A protein and the small-molecule ligand that binds it are described below.
Small molecule (SMILES): CC(C)(CO[P](=O)(O)O[P](=O)(O)OC[C@H]1O[C@@H](n2cnc3c(N)ncnc32)[C@H](O)[C@@H]1OP(=O)(O)O)[C@@H](O)C(=O)NCCC(=O)NCCSC(=O)Cc1ccccc1

Sequence of chain 1.A:
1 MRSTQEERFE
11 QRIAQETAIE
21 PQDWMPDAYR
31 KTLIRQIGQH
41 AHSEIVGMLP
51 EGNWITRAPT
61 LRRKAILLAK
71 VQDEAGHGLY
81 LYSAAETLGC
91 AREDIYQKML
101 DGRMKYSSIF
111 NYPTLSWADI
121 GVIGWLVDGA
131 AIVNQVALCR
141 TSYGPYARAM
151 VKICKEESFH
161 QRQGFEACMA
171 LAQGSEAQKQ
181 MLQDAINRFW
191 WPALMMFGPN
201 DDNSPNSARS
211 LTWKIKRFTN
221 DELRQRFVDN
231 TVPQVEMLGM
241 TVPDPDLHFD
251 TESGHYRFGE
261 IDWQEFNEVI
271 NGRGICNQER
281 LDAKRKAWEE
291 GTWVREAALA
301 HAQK

Binding-site contacts:
Ligand atom O4A contacts residue ARG35 of chain 1.A at 2.9 Å (salt-bridge).
Ligand atom O8A contacts residue ASN206 of chain 1.A at 3.0 Å (h-bond).
Ligand atom O5P contacts residue HIS40 of chain 1.A at 3.4 Å.
Ligand atom C2A contacts residue ILE270 of chain 1.A at 3.4 Å (hydrophobic).
Ligand atom C6B contacts residue GLU44 of chain 1.A at 3.5 Å.
Ligand atom N7A contacts residue GLY198 of chain 1.A at 3.2 Å.
Ligand atom O5A contacts residue ASN206 of chain 1.A at 3.4 Å.
Ligand atom C7B contacts residue GLU74 of chain 1.A at 3.2 Å.
Ligand atom O5D contacts residue PRO199 of chain 1.A at 3.4 Å.
Ligand atom C5B contacts residue ASP128 of chain 1.A at 3.3 Å.
Ligand atom O2A contacts residue SER204 of chain 1.A at 2.8 Å (h-bond).
Ligand atom O57 contacts residue SER43 of chain 1.A at 3.4 Å.
Ligand atom O1A contacts residue SER204 of chain 1.A at 3.4 Å (h-bond).
Ligand atom O8A contacts residue ARG35 of chain 1.A at 3.5 Å.
Ligand atom C6P contacts residue HIS40 of chain 1.A at 3.5 Å.
Ligand atom O2A contacts residue ASN220 of chain 1.A at 3.1 Å (h-bond).
Ligand atom C7P contacts residue TYR146 of chain 1.A at 3.5 Å (hydrophobic).
Ligand atom O2D contacts residue GLN39 of chain 1.A at 3.5 Å (h-bond).
Ligand atom N6A contacts residue MET195 of chain 1.A at 3.1 Å (h-bond).
Ligand atom O2D contacts residue ARG35 of chain 1.A at 3.3 Å (salt-bridge).
Ligand atom N4P contacts residue HIS40 of chain 1.A at 3.4 Å.
Ligand atom C3P contacts residue SER43 of chain 1.A at 3.2 Å.
Ligand atom N1A contacts residue SER108 of chain 1.A at 2.8 Å (h-bond).
Ligand atom N6A contacts residue SER108 of chain 1.A at 3.1 Å (h-bond).
Ligand atom O9A contacts residue ARG35 of chain 1.A at 2.8 Å (salt-bridge).
Ligand atom OAP contacts residue GLN36 of chain 1.A at 3.5 Å.
Ligand atom O1A contacts residue PRO205 of chain 1.A at 3.2 Å (h-bond).
Ligand atom C2P contacts residue SER107 of chain 1.A at 3.4 Å.
Ligand atom O1A contacts residue ASN206 of chain 1.A at 2.9 Å (h-bond).
Ligand atom N7A contacts residue PHE266 of chain 1.A at 3.5 Å.
Ligand atom C2A contacts residue TYR106 of chain 1.A at 3.4 Å (hydrophobic).
Ligand atom O9P contacts residue ASN134 of chain 1.A at 2.8 Å (h-bond).
Ligand atom N8P contacts residue GLN36 of chain 1.A at 3.5 Å.
Ligand atom C6P contacts residue ASN134 of chain 1.A at 3.2 Å.
Ligand atom C7P contacts residue HIS40 of chain 1.A at 3.2 Å.
Ligand atom P1A contacts residue SER204 of chain 1.A at 3.5 Å.
Ligand atom O9A contacts residue GLN39 of chain 1.A at 3.0 Å (h-bond).
Ligand atom O7A contacts residue LYS105 of chain 1.A at 2.9 Å (salt-bridge).
Ligand atom O5A contacts residue LYS216 of chain 1.A at 2.8 Å (salt-bridge).
Ligand atom O3A contacts residue ASN206 of chain 1.A at 3.2 Å (h-bond).